Sequence of chain 1.O:
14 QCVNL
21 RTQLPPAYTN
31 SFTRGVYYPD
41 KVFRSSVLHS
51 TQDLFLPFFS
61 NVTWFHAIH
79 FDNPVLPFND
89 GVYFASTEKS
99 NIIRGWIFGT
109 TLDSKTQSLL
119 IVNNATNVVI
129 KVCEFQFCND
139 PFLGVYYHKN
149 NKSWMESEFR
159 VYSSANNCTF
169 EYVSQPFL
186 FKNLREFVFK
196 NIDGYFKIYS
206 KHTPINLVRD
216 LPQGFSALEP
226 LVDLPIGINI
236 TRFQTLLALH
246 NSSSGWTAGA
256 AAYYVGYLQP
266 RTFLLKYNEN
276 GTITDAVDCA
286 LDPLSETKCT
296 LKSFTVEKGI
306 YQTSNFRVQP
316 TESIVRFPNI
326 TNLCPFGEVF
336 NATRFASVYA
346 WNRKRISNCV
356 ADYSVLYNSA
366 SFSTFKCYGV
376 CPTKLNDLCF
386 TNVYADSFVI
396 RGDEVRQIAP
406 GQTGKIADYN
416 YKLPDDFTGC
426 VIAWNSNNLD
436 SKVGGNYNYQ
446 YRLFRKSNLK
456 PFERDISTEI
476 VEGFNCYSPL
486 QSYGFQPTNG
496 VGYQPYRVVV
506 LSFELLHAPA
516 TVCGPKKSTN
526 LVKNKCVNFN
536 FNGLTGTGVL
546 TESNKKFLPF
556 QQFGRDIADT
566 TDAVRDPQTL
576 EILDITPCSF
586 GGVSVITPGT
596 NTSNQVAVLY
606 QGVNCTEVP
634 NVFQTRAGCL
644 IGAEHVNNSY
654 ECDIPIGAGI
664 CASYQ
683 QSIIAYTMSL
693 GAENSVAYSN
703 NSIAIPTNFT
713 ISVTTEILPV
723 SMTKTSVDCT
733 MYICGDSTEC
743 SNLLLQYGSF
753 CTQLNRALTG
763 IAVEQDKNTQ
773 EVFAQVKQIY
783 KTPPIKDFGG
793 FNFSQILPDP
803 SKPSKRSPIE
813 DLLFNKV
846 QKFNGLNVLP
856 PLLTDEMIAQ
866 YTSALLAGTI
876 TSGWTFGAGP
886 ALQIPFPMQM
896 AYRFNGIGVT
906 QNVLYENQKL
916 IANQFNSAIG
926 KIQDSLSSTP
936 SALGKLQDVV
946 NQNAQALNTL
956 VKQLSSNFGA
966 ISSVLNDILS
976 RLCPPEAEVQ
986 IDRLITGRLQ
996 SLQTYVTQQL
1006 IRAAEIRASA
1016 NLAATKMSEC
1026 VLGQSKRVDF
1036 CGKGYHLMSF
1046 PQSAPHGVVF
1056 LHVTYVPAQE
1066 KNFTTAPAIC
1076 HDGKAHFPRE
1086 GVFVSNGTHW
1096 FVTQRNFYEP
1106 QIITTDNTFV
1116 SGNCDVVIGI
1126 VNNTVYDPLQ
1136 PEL

This small molecule binds to this protein.
Small molecule (SMILES): CC(=O)N[C@@H]1[C@@H](O)[C@H](O)[C@@H](CO)O[C@H]1O

Binding-site contacts:
Ligand atom C6 contacts residue PHE1096 of chain 1.O at 4.0 Å (hydrophobic).
Ligand atom C5 contacts residue HIS1094 of chain 1.O at 3.9 Å.
Ligand atom C8 contacts residue THR1093 of chain 1.O at 4.1 Å.
Ligand atom C8 contacts residue ASN1091 of chain 1.O at 3.5 Å.
Ligand atom C2 contacts residue THR1093 of chain 1.O at 3.7 Å.
Ligand atom C5 contacts residue PHE1096 of chain 1.O at 4.2 Å (hydrophobic).
Ligand atom O5 contacts residue ASN1091 of chain 1.O at 2.4 Å (h-bond).
Ligand atom O5 contacts residue HIS1094 of chain 1.O at 4.3 Å.
Ligand atom C2 contacts residue ASN1091 of chain 1.O at 2.5 Å.
Ligand atom C1 contacts residue PHE1096 of chain 1.O at 4.4 Å (hydrophobic).
Ligand atom O6 contacts residue PHE1096 of chain 1.O at 4.5 Å.
Ligand atom C1 contacts residue THR1093 of chain 1.O at 3.6 Å.
Ligand atom O5 contacts residue PHE1096 of chain 1.O at 3.8 Å.
Ligand atom N2 contacts residue ASN1091 of chain 1.O at 2.9 Å (h-bond).
Ligand atom C4 contacts residue ASN1091 of chain 1.O at 4.3 Å.
Ligand atom C4 contacts residue HIS1094 of chain 1.O at 4.5 Å.
Ligand atom O4 contacts residue HIS1094 of chain 1.O at 4.4 Å.
Ligand atom C1 contacts residue HIS1094 of chain 1.O at 3.9 Å.
Ligand atom C3 contacts residue ASN1091 of chain 1.O at 3.9 Å.
Ligand atom C1 contacts residue ASN1091 of chain 1.O at 1.5 Å.
Ligand atom O7 contacts residue ASN1091 of chain 1.O at 3.7 Å.
Ligand atom C5 contacts residue ASN1091 of chain 1.O at 3.7 Å.
Ligand atom C7 contacts residue THR1093 of chain 1.O at 4.0 Å.
Ligand atom C7 contacts residue ASN1091 of chain 1.O at 3.5 Å.
Ligand atom N2 contacts residue THR1093 of chain 1.O at 3.0 Å (h-bond).
Ligand atom C3 contacts residue THR1093 of chain 1.O at 3.8 Å.
Ligand atom C3 contacts residue HIS1094 of chain 1.O at 4.1 Å.